A protein and the small-molecule ligand that binds it are described below.
Small molecule (SMILES): CC(=O)N[C@H]1[C@H](O[C@H]2[C@H](O)[C@@H](NC(C)=O)CO[C@@H]2CO)O[C@H](CO)[C@@H](O)[C@@H]1O

Binding-site contacts:
Ligand atom C5 contacts residue ILE285 of chain 1.J at 4.2 Å (hydrophobic).
Ligand atom C7 contacts residue ASN264 of chain 1.J at 4.1 Å.
Ligand atom C6 contacts residue ILE285 of chain 1.J at 3.6 Å (hydrophobic).
Ligand atom O5 contacts residue ASN264 of chain 1.J at 2.3 Å (h-bond).
Ligand atom N2 contacts residue ASN264 of chain 1.J at 2.9 Å (h-bond).
Ligand atom C5 contacts residue ASN264 of chain 1.J at 3.6 Å.
Ligand atom O5 contacts residue ILE285 of chain 1.J at 3.6 Å.
Ligand atom C7 contacts residue VAL403 of chain 1.J at 4.4 Å (hydrophobic).
Ligand atom C1 contacts residue ASN264 of chain 1.J at 1.4 Å.
Ligand atom C3 contacts residue ASN264 of chain 1.J at 3.8 Å.
Ligand atom N2 contacts residue VAL403 of chain 1.J at 4.3 Å.
Ligand atom C2 contacts residue ASN264 of chain 1.J at 2.5 Å.
Ligand atom C8 contacts residue VAL403 of chain 1.J at 3.7 Å (hydrophobic).
Ligand atom C4 contacts residue ASN264 of chain 1.J at 4.2 Å.

Sequence of chain 1.J:
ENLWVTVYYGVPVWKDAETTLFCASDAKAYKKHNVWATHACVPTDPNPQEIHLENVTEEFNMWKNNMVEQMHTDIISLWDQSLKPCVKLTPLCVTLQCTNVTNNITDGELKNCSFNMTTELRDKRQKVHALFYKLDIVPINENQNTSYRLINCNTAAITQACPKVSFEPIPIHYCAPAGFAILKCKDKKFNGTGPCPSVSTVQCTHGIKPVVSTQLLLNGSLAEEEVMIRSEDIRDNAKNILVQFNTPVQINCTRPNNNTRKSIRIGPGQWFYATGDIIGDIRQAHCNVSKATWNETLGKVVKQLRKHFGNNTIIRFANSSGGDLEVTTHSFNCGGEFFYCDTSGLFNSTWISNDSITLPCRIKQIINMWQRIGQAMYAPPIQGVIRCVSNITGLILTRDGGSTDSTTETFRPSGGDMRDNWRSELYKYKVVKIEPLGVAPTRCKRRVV